Binding-site contacts:
Ligand atom C13 contacts residue ARG173 of chain 1.F at 3.9 Å.
Ligand atom C18 contacts residue TYR126 of chain 1.F at 3.7 Å (hydrophobic).
Ligand atom C5 contacts residue TYR166 of chain 1.E at 3.5 Å (hydrophobic).
Ligand atom O2B contacts residue ARG263 of chain 1.F at 3.4 Å (salt-bridge).
Ligand atom C1 contacts residue TYR200 of chain 1.E at 3.4 Å (hydrophobic).
Ligand atom C14 contacts residue ILE10 of chain 1.O at 3.4 Å (hydrophobic).
Ligand atom C20 contacts residue THR49 of chain 1.F at 3.9 Å.
Ligand atom C16 contacts residue TYR176 of chain 1.F at 3.9 Å (hydrophobic).
Ligand atom O3B contacts residue TYR272 of chain 1.F at 3.4 Å (h-bond).
Ligand atom O1A contacts residue ARG263 of chain 1.F at 3.0 Å (salt-bridge).
Ligand atom C15 contacts residue ARG173 of chain 1.F at 3.8 Å.
Ligand atom C15 contacts residue TYR176 of chain 1.F at 3.9 Å (hydrophobic).
Ligand atom C10 contacts residue TYR272 of chain 1.F at 3.7 Å (hydrophobic).
Ligand atom C2 contacts residue TYR166 of chain 1.E at 3.6 Å (hydrophobic).
Ligand atom O3A contacts residue ARG263 of chain 1.F at 3.9 Å.
Ligand atom C11 contacts residue ARG173 of chain 1.F at 3.6 Å.
Ligand atom C11 contacts residue ILE10 of chain 1.O at 4.0 Å (hydrophobic).
Ligand atom C9 contacts residue TRP275 of chain 1.F at 3.8 Å (hydrophobic).
Ligand atom O2B contacts residue TYR272 of chain 1.F at 3.5 Å (h-bond).
Ligand atom C12 contacts residue ARG173 of chain 1.F at 3.8 Å.
Ligand atom O2A contacts residue LYS164 of chain 1.E at 3.0 Å (salt-bridge).
Ligand atom C20 contacts residue THR127 of chain 1.F at 3.6 Å.
Ligand atom C12 contacts residue TRP275 of chain 1.F at 3.7 Å (hydrophobic).
Ligand atom C14 contacts residue ARG173 of chain 1.F at 3.7 Å.
Ligand atom C4 contacts residue ALA9 of chain 1.O at 3.8 Å (hydrophobic).
Ligand atom O1B contacts residue ARG263 of chain 1.F at 3.1 Å (salt-bridge).
Ligand atom PB contacts residue ARG263 of chain 1.F at 3.6 Å.
Ligand atom C1 contacts residue HIS201 of chain 1.E at 3.7 Å.
Ligand atom C17 contacts residue TYR126 of chain 1.F at 3.9 Å (hydrophobic).
Ligand atom O2B contacts residue HIS219 of chain 1.F at 2.6 Å (h-bond).
Ligand atom C12 contacts residue CYS225 of chain 1.F at 3.9 Å (hydrophobic).
Ligand atom O1B contacts residue LYS266 of chain 1.F at 2.8 Å (salt-bridge).
Ligand atom C8 contacts residue GLY221 of chain 1.F at 3.9 Å.
Ligand atom O1A contacts residue TYR200 of chain 1.E at 3.3 Å (h-bond).
Ligand atom C19 contacts residue TYR126 of chain 1.F at 3.6 Å (hydrophobic).
Ligand atom O1A contacts residue LYS198 of chain 1.E at 3.7 Å.
Ligand atom C10 contacts residue TRP275 of chain 1.F at 3.5 Å (hydrophobic).
Ligand atom C9 contacts residue GLY221 of chain 1.F at 3.9 Å.
Ligand atom C6 contacts residue HIS219 of chain 1.F at 3.6 Å.
Ligand atom N3 contacts residue TYR166 of chain 1.E at 3.8 Å.

Sequence of chain 1.O:
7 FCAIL

Sequence of chain 1.F:
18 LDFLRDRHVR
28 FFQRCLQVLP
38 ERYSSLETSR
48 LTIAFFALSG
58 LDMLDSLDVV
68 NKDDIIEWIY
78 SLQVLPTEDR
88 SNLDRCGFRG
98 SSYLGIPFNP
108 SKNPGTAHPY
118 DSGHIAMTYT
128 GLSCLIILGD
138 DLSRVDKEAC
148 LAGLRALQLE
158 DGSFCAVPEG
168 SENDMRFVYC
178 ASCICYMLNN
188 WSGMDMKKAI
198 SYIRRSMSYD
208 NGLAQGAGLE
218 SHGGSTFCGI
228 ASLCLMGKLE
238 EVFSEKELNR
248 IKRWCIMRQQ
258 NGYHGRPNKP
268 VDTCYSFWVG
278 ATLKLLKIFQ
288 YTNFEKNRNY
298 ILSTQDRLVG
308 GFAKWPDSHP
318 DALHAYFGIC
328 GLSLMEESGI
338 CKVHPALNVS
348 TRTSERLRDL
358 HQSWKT

A small-molecule ligand and the protein it binds are described below.
Small molecule (SMILES): CC(C)=CCC/C(C)=C/CC/C(C)=C/CCN(C)CCO[P](=O)(O)OP(=O)(O)O

Sequence of chain 1.E:
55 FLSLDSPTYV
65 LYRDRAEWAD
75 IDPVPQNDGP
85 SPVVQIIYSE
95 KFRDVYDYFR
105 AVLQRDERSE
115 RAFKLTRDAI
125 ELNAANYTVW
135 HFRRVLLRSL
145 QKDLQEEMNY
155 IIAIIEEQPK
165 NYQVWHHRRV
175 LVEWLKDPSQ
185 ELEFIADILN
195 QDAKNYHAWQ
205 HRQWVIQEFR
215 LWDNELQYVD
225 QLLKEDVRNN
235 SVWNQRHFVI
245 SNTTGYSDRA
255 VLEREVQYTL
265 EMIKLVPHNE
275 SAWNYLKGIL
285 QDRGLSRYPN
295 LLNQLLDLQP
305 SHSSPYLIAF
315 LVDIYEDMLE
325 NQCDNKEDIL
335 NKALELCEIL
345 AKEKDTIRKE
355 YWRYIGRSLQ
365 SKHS